Sequence of chain 1.F:
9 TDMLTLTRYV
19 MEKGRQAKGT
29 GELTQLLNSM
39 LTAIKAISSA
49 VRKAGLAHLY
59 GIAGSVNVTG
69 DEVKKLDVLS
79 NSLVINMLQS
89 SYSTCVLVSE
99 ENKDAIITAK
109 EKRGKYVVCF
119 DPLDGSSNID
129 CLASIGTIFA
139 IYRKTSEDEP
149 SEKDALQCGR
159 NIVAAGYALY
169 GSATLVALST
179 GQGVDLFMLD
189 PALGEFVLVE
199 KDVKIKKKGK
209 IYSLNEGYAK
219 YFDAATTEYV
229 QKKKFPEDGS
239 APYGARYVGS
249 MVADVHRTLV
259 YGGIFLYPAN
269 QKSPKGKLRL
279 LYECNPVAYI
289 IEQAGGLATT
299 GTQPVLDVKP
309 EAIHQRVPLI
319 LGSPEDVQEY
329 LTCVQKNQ

The small molecule below binds the protein below.
Small molecule (SMILES): O=P(O)(O)OC[C@H]1O[C@@](CO)(OP(=O)(O)O)[C@@H](O)[C@@H]1O

Sequence of chain 1.E:
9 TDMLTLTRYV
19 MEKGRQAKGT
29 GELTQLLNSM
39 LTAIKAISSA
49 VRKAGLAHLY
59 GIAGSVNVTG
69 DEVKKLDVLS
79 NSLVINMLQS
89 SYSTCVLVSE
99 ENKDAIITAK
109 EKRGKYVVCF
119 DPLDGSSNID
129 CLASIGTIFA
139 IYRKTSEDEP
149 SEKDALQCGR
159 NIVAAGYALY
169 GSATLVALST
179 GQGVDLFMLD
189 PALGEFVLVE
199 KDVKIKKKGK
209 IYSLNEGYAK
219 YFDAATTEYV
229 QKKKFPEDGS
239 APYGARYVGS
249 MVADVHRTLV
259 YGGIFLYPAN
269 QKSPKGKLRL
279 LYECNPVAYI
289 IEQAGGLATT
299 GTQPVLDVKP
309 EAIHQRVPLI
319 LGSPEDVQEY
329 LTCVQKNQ

Binding-site contacts:
Ligand atom O3 contacts residue ASP122 of chain 1.E at 2.8 Å (salt-bridge).
Ligand atom O6 contacts residue LYS275 of chain 1.E at 2.6 Å (salt-bridge).
Ligand atom O4P contacts residue ARG244 of chain 1.F at 3.4 Å (salt-bridge).
Ligand atom C4 contacts residue MET249 of chain 1.E at 3.6 Å (hydrophobic).
Ligand atom O1 contacts residue GLU281 of chain 1.E at 3.0 Å (salt-bridge).
Ligand atom C1 contacts residue GLU281 of chain 1.E at 3.4 Å.
Ligand atom C3 contacts residue MET249 of chain 1.E at 3.6 Å (hydrophobic).
Ligand atom P1 contacts residue SER124 of chain 1.E at 3.7 Å.
Ligand atom O3 contacts residue MET249 of chain 1.E at 2.7 Å (h-bond).
Ligand atom C4 contacts residue GLY247 of chain 1.E at 3.4 Å.
Ligand atom P2 contacts residue LYS275 of chain 1.E at 3.7 Å.
Ligand atom O4 contacts residue MET249 of chain 1.E at 3.2 Å (h-bond).
Ligand atom P2 contacts residue ASN213 of chain 1.E at 3.6 Å.
Ligand atom O5 contacts residue LYS275 of chain 1.E at 2.7 Å (salt-bridge).
Ligand atom O1P contacts residue GLY123 of chain 1.E at 3.6 Å (h-bond).
Ligand atom O4P contacts residue TYR245 of chain 1.E at 2.5 Å (h-bond).
Ligand atom O6P contacts residue TYR216 of chain 1.E at 2.6 Å (h-bond).
Ligand atom O3 contacts residue SER248 of chain 1.E at 3.5 Å.
Ligand atom O5P contacts residue ARG244 of chain 1.F at 2.8 Å (salt-bridge).
Ligand atom O3P contacts residue SER124 of chain 1.E at 3.5 Å (h-bond).
Ligand atom O3 contacts residue GLY123 of chain 1.E at 3.7 Å.
Ligand atom P2 contacts residue TYR245 of chain 1.E at 3.8 Å.
Ligand atom C2 contacts residue LYS275 of chain 1.E at 3.8 Å.
Ligand atom O1P contacts residue SER124 of chain 1.E at 2.9 Å (h-bond).
Ligand atom P2 contacts residue TYR265 of chain 1.E at 3.8 Å.
Ligand atom P2 contacts residue TYR216 of chain 1.E at 3.6 Å.
Ligand atom O3P contacts residue GLY123 of chain 1.E at 3.8 Å.
Ligand atom O6P contacts residue LYS275 of chain 1.E at 3.7 Å.
Ligand atom O3P contacts residue SER125 of chain 1.E at 3.0 Å (h-bond).
Ligand atom C6 contacts residue LYS275 of chain 1.E at 3.4 Å.
Ligand atom C6 contacts residue TYR245 of chain 1.E at 3.5 Å (hydrophobic).
Ligand atom C6 contacts residue GLY247 of chain 1.E at 3.8 Å.
Ligand atom C3 contacts residue ASP122 of chain 1.E at 3.6 Å.
Ligand atom O2 contacts residue GLY123 of chain 1.E at 3.8 Å.
Ligand atom C5 contacts residue LYS275 of chain 1.E at 3.5 Å.
Ligand atom O6P contacts residue TYR265 of chain 1.E at 2.5 Å (h-bond).
Ligand atom O4P contacts residue ASN213 of chain 1.E at 3.0 Å (h-bond).
Ligand atom O2P contacts residue LYS275 of chain 1.E at 2.6 Å (salt-bridge).
Ligand atom O6 contacts residue TYR265 of chain 1.E at 3.5 Å.
Ligand atom O1 contacts residue ASP122 of chain 1.E at 3.2 Å (salt-bridge).